The protein below binds the small molecule below.
Small molecule (SMILES): Nc1ncnc2c1ncn2[C@@H]1O[C@H](CO[P](=O)(O)O[C@H]2[C@@H](O)[C@H](n3cnc4c(N)ncnc43)O[C@@H]2CO[P](=O)(O)O[C@H]2[C@@H](O)[C@H](n3cnc4c(N)ncnc43)O[C@@H]2COP(=O)=O)[C@@H](O)[C@H]1O

Sequence of chain 1.D:
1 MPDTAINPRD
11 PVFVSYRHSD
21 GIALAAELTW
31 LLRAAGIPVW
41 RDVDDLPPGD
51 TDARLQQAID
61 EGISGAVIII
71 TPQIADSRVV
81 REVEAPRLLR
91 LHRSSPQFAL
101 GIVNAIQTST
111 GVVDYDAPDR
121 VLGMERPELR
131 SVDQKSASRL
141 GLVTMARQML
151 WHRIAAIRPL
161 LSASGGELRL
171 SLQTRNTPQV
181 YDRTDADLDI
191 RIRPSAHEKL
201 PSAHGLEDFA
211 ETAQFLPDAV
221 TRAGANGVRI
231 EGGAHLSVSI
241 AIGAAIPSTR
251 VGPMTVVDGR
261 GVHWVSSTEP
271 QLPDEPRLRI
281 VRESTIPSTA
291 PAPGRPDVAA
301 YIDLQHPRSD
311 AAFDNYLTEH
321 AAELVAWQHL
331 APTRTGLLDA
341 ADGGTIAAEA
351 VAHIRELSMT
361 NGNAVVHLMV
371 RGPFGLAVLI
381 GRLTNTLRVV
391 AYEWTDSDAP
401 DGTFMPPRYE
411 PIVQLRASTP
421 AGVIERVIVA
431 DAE

Sequence of chain 1.C:
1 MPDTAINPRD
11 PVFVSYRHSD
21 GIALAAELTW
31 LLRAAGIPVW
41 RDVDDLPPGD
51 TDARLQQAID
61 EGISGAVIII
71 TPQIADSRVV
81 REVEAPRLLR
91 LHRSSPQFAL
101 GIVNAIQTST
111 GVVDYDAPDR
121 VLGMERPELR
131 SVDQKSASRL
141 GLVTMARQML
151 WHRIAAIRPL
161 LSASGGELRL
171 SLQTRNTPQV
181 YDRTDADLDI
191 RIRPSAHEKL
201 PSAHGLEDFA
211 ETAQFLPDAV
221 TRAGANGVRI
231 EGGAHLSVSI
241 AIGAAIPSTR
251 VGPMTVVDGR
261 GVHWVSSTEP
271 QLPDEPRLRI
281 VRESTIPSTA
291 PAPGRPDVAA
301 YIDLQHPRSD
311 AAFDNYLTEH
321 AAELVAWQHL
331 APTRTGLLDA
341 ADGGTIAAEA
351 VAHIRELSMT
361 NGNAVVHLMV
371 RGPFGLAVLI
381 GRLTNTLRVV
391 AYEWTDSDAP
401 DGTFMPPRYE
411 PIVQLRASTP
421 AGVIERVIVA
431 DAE

Binding-site contacts:
Ligand atom O2' contacts residue GLU269 of chain 1.D at 2.3 Å (salt-bridge).
Ligand atom OP2 contacts residue ARG260 of chain 1.C at 2.4 Å (salt-bridge).
Ligand atom O2' contacts residue GLY233 of chain 1.C at 3.2 Å.
Ligand atom N9 contacts residue TRP394 of chain 1.C at 3.1 Å.
Ligand atom O2' contacts residue LYS199 of chain 1.C at 3.0 Å (salt-bridge).
Ligand atom C2 contacts residue THR386 of chain 1.D at 3.1 Å.
Ligand atom OP1 contacts residue THR249 of chain 1.D at 3.1 Å.
Ligand atom C4' contacts residue ALA234 of chain 1.C at 3.2 Å (hydrophobic).
Ligand atom O4' contacts residue ALA234 of chain 1.C at 2.9 Å (h-bond).
Ligand atom N7 contacts residue THR249 of chain 1.D at 2.8 Å (h-bond).
Ligand atom OP2 contacts residue ARG355 of chain 1.D at 2.4 Å (salt-bridge).
Ligand atom N6 contacts residue TYR409 of chain 1.C at 3.0 Å (h-bond).
Ligand atom C2' contacts residue THR249 of chain 1.D at 3.1 Å.
Ligand atom N7 contacts residue TRP394 of chain 1.C at 3.1 Å.
Ligand atom OP1 contacts residue ARG260 of chain 1.C at 3.1 Å (salt-bridge).
Ligand atom O3' contacts residue GLN305 of chain 1.C at 2.8 Å (h-bond).
Ligand atom C5 contacts residue TYR409 of chain 1.C at 3.1 Å (hydrophobic).
Ligand atom C8 contacts residue TRP394 of chain 1.C at 3.1 Å (hydrophobic).
Ligand atom N1 contacts residue ARG250 of chain 1.D at 2.8 Å (salt-bridge).
Ligand atom C8 contacts residue THR249 of chain 1.D at 3.1 Å.
Ligand atom C8 contacts residue VAL370 of chain 1.C at 3.0 Å (hydrophobic).
Ligand atom C5 contacts residue TRP394 of chain 1.C at 3.1 Å (hydrophobic).
Ligand atom N3 contacts residue ARG371 of chain 1.C at 3.0 Å (salt-bridge).
Ligand atom OP1 contacts residue LYS199 of chain 1.C at 2.3 Å (salt-bridge).
Ligand atom OP2 contacts residue PHE374 of chain 1.C at 3.1 Å (h-bond).
Ligand atom N7 contacts residue ASN385 of chain 1.D at 2.8 Å (h-bond).
Ligand atom N1 contacts residue SER309 of chain 1.C at 3.0 Å (h-bond).
Ligand atom C1' contacts residue GLN305 of chain 1.C at 3.1 Å.
Ligand atom C4 contacts residue ARG175 of chain 1.C at 3.0 Å.
Ligand atom O4' contacts residue ARG175 of chain 1.C at 3.1 Å (salt-bridge).
Ligand atom C8 contacts residue ASN385 of chain 1.D at 3.1 Å.
Ligand atom O5' contacts residue PRO373 of chain 1.C at 3.2 Å.
Ligand atom C4 contacts residue TRP394 of chain 1.C at 3.1 Å (hydrophobic).
Ligand atom C2 contacts residue ARG371 of chain 1.C at 3.1 Å.
Ligand atom C2' contacts residue TRP394 of chain 1.C at 3.1 Å (hydrophobic).
Ligand atom O2' contacts residue TRP394 of chain 1.C at 3.1 Å (h-bond).
Ligand atom N7 contacts residue TYR409 of chain 1.C at 2.5 Å (h-bond).
Ligand atom C8 contacts residue ARG175 of chain 1.C at 3.2 Å.
Ligand atom N9 contacts residue ARG175 of chain 1.C at 2.9 Å (salt-bridge).
Ligand atom C4 contacts residue ARG371 of chain 1.C at 3.2 Å.